Binding-site contacts:
Ligand atom C1 contacts residue NAI1 of chain 1.K at 4.0 Å.
Ligand atom N13 contacts residue ZN1 of chain 1.I at 4.2 Å.
Ligand atom C14 contacts residue NAI1 of chain 1.K at 3.5 Å.
Ligand atom C1 contacts residue VAL294 of chain 1.B at 3.8 Å (hydrophobic).
Ligand atom C4 contacts residue VAL294 of chain 1.B at 4.1 Å (hydrophobic).
Ligand atom C2 contacts residue ILE318 of chain 1.B at 3.7 Å (hydrophobic).
Ligand atom N13 contacts residue PHE93 of chain 1.B at 3.4 Å.
Ligand atom C2 contacts residue LEU309 of chain 1.A at 3.5 Å (hydrophobic).
Ligand atom N13 contacts residue LEU141 of chain 1.B at 3.9 Å.
Ligand atom O16 contacts residue SER48 of chain 1.B at 2.8 Å (h-bond).
Ligand atom C3 contacts residue LEU57 of chain 1.B at 4.1 Å (hydrophobic).
Ligand atom O16 contacts residue ZN1 of chain 1.I at 2.1 Å.
Ligand atom C6 contacts residue LEU116 of chain 1.B at 4.0 Å (hydrophobic).
Ligand atom C3 contacts residue LEU116 of chain 1.B at 4.1 Å (hydrophobic).
Ligand atom N13 contacts residue NAI1 of chain 1.K at 4.2 Å.
Ligand atom C14 contacts residue HIS67 of chain 1.B at 3.3 Å.
Ligand atom O16 contacts residue HIS67 of chain 1.B at 2.9 Å (h-bond).
Ligand atom C1 contacts residue LEU116 of chain 1.B at 4.0 Å (hydrophobic).
Ligand atom C1 contacts residue LEU309 of chain 1.A at 3.7 Å (hydrophobic).
Ligand atom O16 contacts residue CYS46 of chain 1.B at 3.5 Å (h-bond).
Ligand atom C4 contacts residue LEU57 of chain 1.B at 4.0 Å (hydrophobic).
Ligand atom C14 contacts residue CYS174 of chain 1.B at 3.6 Å (hydrophobic).
Ligand atom N13 contacts residue HIS67 of chain 1.B at 4.3 Å.
Ligand atom C12 contacts residue LEU141 of chain 1.B at 3.9 Å (hydrophobic).
Ligand atom N13 contacts residue SER48 of chain 1.B at 4.0 Å.
Ligand atom C14 contacts residue SER48 of chain 1.B at 3.6 Å.
Ligand atom C5 contacts residue LEU116 of chain 1.B at 4.0 Å (hydrophobic).
Ligand atom C3 contacts residue VAL294 of chain 1.B at 4.1 Å (hydrophobic).
Ligand atom C1 contacts residue ILE318 of chain 1.B at 3.3 Å (hydrophobic).
Ligand atom C2 contacts residue VAL294 of chain 1.B at 3.9 Å (hydrophobic).
Ligand atom C6 contacts residue NAI1 of chain 1.K at 3.8 Å.
Ligand atom C14 contacts residue ZN1 of chain 1.I at 3.0 Å.
Ligand atom O16 contacts residue NAI1 of chain 1.K at 3.2 Å.
Ligand atom C5 contacts residue VAL294 of chain 1.B at 4.0 Å (hydrophobic).
Ligand atom C6 contacts residue VAL294 of chain 1.B at 3.9 Å (hydrophobic).
Ligand atom C14 contacts residue PHE93 of chain 1.B at 3.6 Å (hydrophobic).
Ligand atom O16 contacts residue CYS174 of chain 1.B at 3.3 Å (h-bond).
Ligand atom C12 contacts residue SER48 of chain 1.B at 3.5 Å.
Ligand atom C4 contacts residue LEU116 of chain 1.B at 4.0 Å (hydrophobic).
Ligand atom C2 contacts residue LEU116 of chain 1.B at 4.0 Å (hydrophobic).

A protein and the small-molecule ligand that binds it are described below.
Small molecule (SMILES): O=CNCc1ccccc1

Sequence of chain 1.B:
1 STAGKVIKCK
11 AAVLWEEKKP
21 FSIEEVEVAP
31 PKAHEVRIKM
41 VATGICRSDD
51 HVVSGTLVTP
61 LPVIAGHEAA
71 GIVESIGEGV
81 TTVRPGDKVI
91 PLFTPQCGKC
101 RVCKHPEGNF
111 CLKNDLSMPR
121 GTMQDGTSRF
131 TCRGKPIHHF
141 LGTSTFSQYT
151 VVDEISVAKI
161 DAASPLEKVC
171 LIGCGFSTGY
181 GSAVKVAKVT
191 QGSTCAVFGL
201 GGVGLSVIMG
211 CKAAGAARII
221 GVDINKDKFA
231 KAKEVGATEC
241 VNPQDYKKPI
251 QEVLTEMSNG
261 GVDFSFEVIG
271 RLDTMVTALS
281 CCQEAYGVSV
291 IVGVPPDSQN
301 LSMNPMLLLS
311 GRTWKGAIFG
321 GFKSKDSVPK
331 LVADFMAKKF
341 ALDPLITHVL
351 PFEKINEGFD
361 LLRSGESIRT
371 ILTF

Sequence of chain 1.A:
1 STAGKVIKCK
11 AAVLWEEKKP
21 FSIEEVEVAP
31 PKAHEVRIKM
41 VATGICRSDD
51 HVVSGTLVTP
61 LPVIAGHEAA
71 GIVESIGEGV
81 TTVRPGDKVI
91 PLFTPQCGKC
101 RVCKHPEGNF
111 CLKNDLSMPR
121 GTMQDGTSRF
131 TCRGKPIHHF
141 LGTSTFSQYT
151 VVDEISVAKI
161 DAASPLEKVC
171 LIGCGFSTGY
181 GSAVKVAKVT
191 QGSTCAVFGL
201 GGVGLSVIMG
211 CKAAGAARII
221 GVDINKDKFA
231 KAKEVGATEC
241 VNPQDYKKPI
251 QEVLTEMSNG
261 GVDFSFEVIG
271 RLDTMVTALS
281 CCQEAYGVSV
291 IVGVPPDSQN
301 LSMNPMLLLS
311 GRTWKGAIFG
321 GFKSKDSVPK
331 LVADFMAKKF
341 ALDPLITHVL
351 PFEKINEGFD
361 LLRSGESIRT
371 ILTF